Sequence of chain 1.C:
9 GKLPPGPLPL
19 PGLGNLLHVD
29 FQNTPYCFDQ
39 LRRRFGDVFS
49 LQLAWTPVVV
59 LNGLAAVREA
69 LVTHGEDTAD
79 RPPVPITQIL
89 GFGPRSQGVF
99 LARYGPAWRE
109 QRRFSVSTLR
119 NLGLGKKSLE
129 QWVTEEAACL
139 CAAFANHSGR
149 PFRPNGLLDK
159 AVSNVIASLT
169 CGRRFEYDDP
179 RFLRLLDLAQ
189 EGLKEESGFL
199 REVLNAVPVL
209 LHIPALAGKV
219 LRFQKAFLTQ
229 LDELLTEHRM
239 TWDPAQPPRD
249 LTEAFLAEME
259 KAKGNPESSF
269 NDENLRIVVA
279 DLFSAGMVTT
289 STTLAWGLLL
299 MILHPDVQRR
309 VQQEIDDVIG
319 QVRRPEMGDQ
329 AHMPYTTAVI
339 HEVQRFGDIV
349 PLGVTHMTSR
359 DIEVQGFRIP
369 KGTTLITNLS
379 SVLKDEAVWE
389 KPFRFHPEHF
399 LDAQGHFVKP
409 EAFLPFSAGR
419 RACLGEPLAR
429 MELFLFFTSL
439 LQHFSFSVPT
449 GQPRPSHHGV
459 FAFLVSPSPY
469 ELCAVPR

The small molecule below binds the protein below.
Small molecule (SMILES): CC1(C)SCCN(S(=O)(=O)c2ccc(Oc3ccncc3)cc2)[C@H]1C(=O)NO

Binding-site contacts:
Ligand atom C6 contacts residue PHE98 of chain 1.C at 3.9 Å (hydrophobic).
Ligand atom C4 contacts residue LEU88 of chain 1.C at 3.8 Å (hydrophobic).
Ligand atom O2 contacts residue GLU194 of chain 1.C at 3.1 Å.
Ligand atom S1 contacts residue PHE90 of chain 1.C at 3.9 Å.
Ligand atom O3 contacts residue SER282 of chain 1.C at 3.6 Å (h-bond).
Ligand atom O4 contacts residue PHE98 of chain 1.C at 3.3 Å.
Ligand atom C13 contacts residue THR287 of chain 1.C at 3.6 Å.
Ligand atom C14 contacts residue PHE98 of chain 1.C at 3.8 Å (hydrophobic).
Ligand atom C11 contacts residue PHE98 of chain 1.C at 3.8 Å (hydrophobic).
Ligand atom C16 contacts residue SER282 of chain 1.C at 3.8 Å.
Ligand atom C12 contacts residue THR287 of chain 1.C at 3.9 Å.
Ligand atom C12 contacts residue LEU462 of chain 1.C at 4.0 Å (hydrophobic).
Ligand atom C15 contacts residue ALA283 of chain 1.C at 3.7 Å (hydrophobic).
Ligand atom C16 contacts residue ASP279 of chain 1.C at 4.0 Å.
Ligand atom C17 contacts residue ASP279 of chain 1.C at 3.2 Å.
Ligand atom C9 contacts residue LEU191 of chain 1.C at 3.9 Å (hydrophobic).
Ligand atom C2 contacts residue SER282 of chain 1.C at 3.6 Å.
Ligand atom C17 contacts residue ILE275 of chain 1.C at 3.7 Å (hydrophobic).
Ligand atom N2 contacts residue HEM1 of chain 1.L at 2.4 Å.
Ligand atom N3 contacts residue ASP279 of chain 1.C at 3.6 Å (salt-bridge).
Ligand atom O1 contacts residue PHE461 of chain 1.C at 3.5 Å.
Ligand atom O5 contacts residue PHE98 of chain 1.C at 3.6 Å.
Ligand atom O2 contacts residue GLN222 of chain 1.C at 3.1 Å (h-bond).
Ligand atom C14 contacts residue HEM1 of chain 1.L at 3.0 Å.
Ligand atom C4 contacts residue GLN222 of chain 1.C at 3.7 Å.
Ligand atom C15 contacts residue PHE98 of chain 1.C at 3.5 Å (hydrophobic).
Ligand atom C10 contacts residue SER282 of chain 1.C at 3.7 Å.
Ligand atom C8 contacts residue LEU191 of chain 1.C at 4.0 Å (hydrophobic).
Ligand atom O2 contacts residue GLY190 of chain 1.C at 3.8 Å.
Ligand atom N3 contacts residue SER282 of chain 1.C at 3.1 Å (h-bond).
Ligand atom C3 contacts residue GLN222 of chain 1.C at 3.8 Å.
Ligand atom O4 contacts residue ASP279 of chain 1.C at 2.8 Å (salt-bridge).
Ligand atom C4 contacts residue LEU99 of chain 1.C at 3.8 Å (hydrophobic).
Ligand atom C17 contacts residue ALA278 of chain 1.C at 3.4 Å (hydrophobic).
Ligand atom O5 contacts residue ASP279 of chain 1.C at 3.2 Å (salt-bridge).
Ligand atom N2 contacts residue THR287 of chain 1.C at 3.8 Å.
Ligand atom C13 contacts residue HEM1 of chain 1.L at 3.5 Å.
Ligand atom C7 contacts residue PHE98 of chain 1.C at 3.4 Å (hydrophobic).
Ligand atom C3 contacts residue GLU194 of chain 1.C at 3.8 Å.
Ligand atom C14 contacts residue ALA283 of chain 1.C at 3.7 Å (hydrophobic).